Binding-site contacts:
Ligand atom OAI contacts residue MET161 of chain 1.C at 3.5 Å.
Ligand atom CAA contacts residue TYR158 of chain 1.C at 3.7 Å (hydrophobic).
Ligand atom CAL contacts residue ALA94 of chain 1.C at 3.7 Å (hydrophobic).
Ligand atom CAS contacts residue GLY192 of chain 1.C at 3.5 Å.
Ligand atom CAA contacts residue ALA157 of chain 1.C at 3.6 Å (hydrophobic).
Ligand atom CG2 contacts residue MET161 of chain 1.C at 3.7 Å (hydrophobic).
Ligand atom NAT contacts residue ALA191 of chain 1.C at 3.9 Å.
Ligand atom OAJ contacts residue ILE194 of chain 1.C at 3.4 Å (h-bond).
Ligand atom O contacts residue TYR158 of chain 1.C at 2.7 Å (h-bond).
Ligand atom CAK contacts residue ILE21 of chain 1.C at 3.6 Å (hydrophobic).
Ligand atom CAS contacts residue PHE149 of chain 1.C at 3.9 Å (hydrophobic).
Ligand atom OAX contacts residue TYR158 of chain 1.C at 3.4 Å.
Ligand atom OAE contacts residue MET103 of chain 1.C at 3.3 Å.
Ligand atom CBL contacts residue PHE149 of chain 1.C at 3.8 Å (hydrophobic).
Ligand atom CAP contacts residue GLY96 of chain 1.C at 3.6 Å.
Ligand atom CAD contacts residue LEU218 of chain 1.C at 4.0 Å (hydrophobic).
Ligand atom CAL contacts residue GLY96 of chain 1.C at 3.8 Å.
Ligand atom OAI contacts residue LYS165 of chain 1.C at 2.8 Å (salt-bridge).
Ligand atom CAL contacts residue MET147 of chain 1.C at 3.5 Å (hydrophobic).
Ligand atom CAD contacts residue PHE149 of chain 1.C at 3.7 Å (hydrophobic).
Ligand atom OAI contacts residue GLY96 of chain 1.C at 3.6 Å.
Ligand atom CAP contacts residue MET147 of chain 1.C at 3.8 Å (hydrophobic).
Ligand atom CAL contacts residue ILE95 of chain 1.C at 3.7 Å (hydrophobic).
Ligand atom NAT contacts residue ASP148 of chain 1.C at 3.0 Å (salt-bridge).
Ligand atom CAS contacts residue ILE194 of chain 1.C at 4.0 Å (hydrophobic).
Ligand atom CG2 contacts residue MET103 of chain 1.C at 3.7 Å (hydrophobic).
Ligand atom CBG contacts residue GLY96 of chain 1.C at 3.6 Å.
Ligand atom CAQ contacts residue ALA191 of chain 1.C at 3.8 Å (hydrophobic).
Ligand atom CBG contacts residue LYS165 of chain 1.C at 3.5 Å.
Ligand atom CAQ contacts residue ASP148 of chain 1.C at 3.5 Å.
Ligand atom CG2 contacts residue TYR158 of chain 1.C at 3.9 Å (hydrophobic).
Ligand atom CAP contacts residue LYS165 of chain 1.C at 3.4 Å.
Ligand atom CAM contacts residue MET147 of chain 1.C at 3.8 Å (hydrophobic).
Ligand atom CAN contacts residue ALA94 of chain 1.C at 3.9 Å (hydrophobic).
Ligand atom CBJ contacts residue TYR158 of chain 1.C at 3.7 Å (hydrophobic).
Ligand atom OAJ contacts residue PRO193 of chain 1.C at 3.3 Å.
Ligand atom CAO contacts residue ILE21 of chain 1.C at 3.8 Å (hydrophobic).
Ligand atom CBA contacts residue MET103 of chain 1.C at 3.8 Å (hydrophobic).
Ligand atom CBK contacts residue PHE149 of chain 1.C at 3.7 Å (hydrophobic).
Ligand atom C contacts residue TYR158 of chain 1.C at 3.8 Å (hydrophobic).

Sequence of chain 1.C:
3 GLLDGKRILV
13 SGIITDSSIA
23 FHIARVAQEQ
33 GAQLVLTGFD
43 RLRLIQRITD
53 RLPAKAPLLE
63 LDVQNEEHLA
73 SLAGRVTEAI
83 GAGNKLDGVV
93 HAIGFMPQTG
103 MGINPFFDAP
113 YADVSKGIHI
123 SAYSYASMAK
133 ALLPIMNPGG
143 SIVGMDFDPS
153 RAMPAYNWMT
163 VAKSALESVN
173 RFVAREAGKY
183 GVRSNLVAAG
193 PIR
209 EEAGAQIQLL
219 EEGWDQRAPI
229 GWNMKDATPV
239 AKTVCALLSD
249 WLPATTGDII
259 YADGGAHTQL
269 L

The small molecule below binds the protein below.
Small molecule (SMILES): CC/C(C)=C1\OC(=O)[C@H](C)[C@H](O)[C@H](Cc2cccnc2)NC(=O)[C@@H](NC(=O)c2ncccc2O)[C@@H](C)OC1=O